The protein below binds the small molecule below.
Small molecule (SMILES): O=C(O)[C@@H]1CCCN1C(=O)[C@@H]1CCCN1C(=O)[C@@H]1CCCN1C(=O)[C@@H]1CCCN1C(=O)[C@@H]1CCCN1C(=O)[C@@H]1CCCN1C(=O)[C@@H]1CCCN1C(=O)[C@@H]1CCCN1C(=O)[C@@H]1CCCN1C(=O)[C@@H]1CCCN1C(=O)[C@@H]1CCCN1C(=O)[C@@H]1CCCN1

Binding-site contacts:
Ligand atom CB contacts residue TYR154 of chain 1.D at 3.8 Å (hydrophobic).
Ligand atom CG contacts residue TYR30 of chain 1.D at 3.5 Å (hydrophobic).
Ligand atom O contacts residue TYR154 of chain 1.D at 3.1 Å.
Ligand atom CG contacts residue GLN34 of chain 1.D at 3.9 Å.
Ligand atom CG contacts residue TRP27 of chain 1.D at 3.5 Å (hydrophobic).
Ligand atom O contacts residue TYR148 of chain 1.D at 2.5 Å (h-bond).
Ligand atom CD contacts residue TYR148 of chain 1.D at 3.9 Å (hydrophobic).
Ligand atom CA contacts residue TYR30 of chain 1.D at 3.7 Å (hydrophobic).
Ligand atom CD contacts residue LEU149 of chain 1.D at 3.7 Å (hydrophobic).
Ligand atom CG contacts residue LEU149 of chain 1.D at 3.4 Å (hydrophobic).
Ligand atom CB contacts residue TYR30 of chain 1.D at 3.7 Å (hydrophobic).
Ligand atom O contacts residue GLY23 of chain 1.D at 4.0 Å.
Ligand atom CA contacts residue TYR148 of chain 1.D at 3.6 Å (hydrophobic).
Ligand atom CB contacts residue TRP55 of chain 1.D at 3.8 Å (hydrophobic).
Ligand atom CG contacts residue SER26 of chain 1.D at 3.5 Å.
Ligand atom O contacts residue TRP27 of chain 1.D at 2.8 Å (h-bond).
Ligand atom N contacts residue TRP27 of chain 1.D at 3.9 Å.
Ligand atom CA contacts residue TYR154 of chain 1.D at 4.1 Å (hydrophobic).
Ligand atom CD contacts residue GLY25 of chain 1.D at 3.3 Å.
Ligand atom O contacts residue SER24 of chain 1.D at 3.7 Å.
Ligand atom CD contacts residue TRP27 of chain 1.D at 3.9 Å (hydrophobic).
Ligand atom N contacts residue TYR148 of chain 1.D at 3.7 Å.
Ligand atom CA contacts residue TRP27 of chain 1.D at 3.6 Å (hydrophobic).
Ligand atom CB contacts residue GLN34 of chain 1.D at 3.7 Å.
Ligand atom CG contacts residue GLY23 of chain 1.D at 4.1 Å.
Ligand atom C contacts residue TYR148 of chain 1.D at 3.6 Å (hydrophobic).
Ligand atom CB contacts residue TYR148 of chain 1.D at 3.8 Å (hydrophobic).
Ligand atom CD contacts residue TRP55 of chain 1.D at 3.7 Å (hydrophobic).
Ligand atom CG contacts residue TYR154 of chain 1.D at 4.1 Å (hydrophobic).
Ligand atom N contacts residue TYR30 of chain 1.D at 3.7 Å.
Ligand atom O contacts residue TYR30 of chain 1.D at 2.6 Å (h-bond).
Ligand atom CD contacts residue TYR30 of chain 1.D at 3.7 Å (hydrophobic).
Ligand atom CG contacts residue TRP55 of chain 1.D at 4.2 Å (hydrophobic).
Ligand atom CD contacts residue TYR154 of chain 1.D at 3.9 Å (hydrophobic).
Ligand atom N contacts residue TYR154 of chain 1.D at 4.0 Å.
Ligand atom CG contacts residue GLY25 of chain 1.D at 3.6 Å.
Ligand atom CD contacts residue GLN34 of chain 1.D at 3.5 Å.
Ligand atom C contacts residue TRP27 of chain 1.D at 4.0 Å (hydrophobic).
Ligand atom CB contacts residue TRP27 of chain 1.D at 3.8 Å (hydrophobic).
Ligand atom C contacts residue TYR30 of chain 1.D at 3.5 Å (hydrophobic).

Sequence of chain 1.D:
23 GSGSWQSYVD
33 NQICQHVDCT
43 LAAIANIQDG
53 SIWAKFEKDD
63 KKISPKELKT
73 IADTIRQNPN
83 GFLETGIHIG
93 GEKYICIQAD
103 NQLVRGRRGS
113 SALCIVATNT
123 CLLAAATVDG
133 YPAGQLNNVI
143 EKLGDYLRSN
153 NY